This small molecule binds to this protein.
Small molecule (SMILES): c1ccc(CNc2nccc(-c3cccnc3)n2)cc1

Binding-site contacts:
Ligand atom C2 contacts residue GLU97 of chain 1.B at 4.0 Å.
Ligand atom C14 contacts residue MET96 of chain 1.B at 3.9 Å (hydrophobic).
Ligand atom C12 contacts residue TYR70 of chain 1.B at 3.6 Å (hydrophobic).
Ligand atom C1 contacts residue MET96 of chain 1.B at 3.9 Å (hydrophobic).
Ligand atom C16 contacts residue ALA50 of chain 1.B at 3.7 Å (hydrophobic).
Ligand atom C1 contacts residue LEU99 of chain 1.B at 3.9 Å (hydrophobic).
Ligand atom C2 contacts residue ALA50 of chain 1.B at 3.8 Å (hydrophobic).
Ligand atom N1 contacts residue LEU99 of chain 1.B at 3.4 Å.
Ligand atom C2 contacts residue LEU99 of chain 1.B at 3.8 Å (hydrophobic).
Ligand atom C10 contacts residue ILE162 of chain 1.B at 3.6 Å (hydrophobic).
Ligand atom C8 contacts residue SER31 of chain 1.B at 4.0 Å.
Ligand atom C11 contacts residue MET96 of chain 1.B at 3.7 Å (hydrophobic).
Ligand atom C15 contacts residue MET96 of chain 1.B at 3.5 Å (hydrophobic).
Ligand atom N4 contacts residue ILE162 of chain 1.B at 3.3 Å.
Ligand atom C3 contacts residue LEU99 of chain 1.B at 3.7 Å (hydrophobic).
Ligand atom N2 contacts residue GLU97 of chain 1.B at 4.0 Å.
Ligand atom C5 contacts residue LEU149 of chain 1.B at 3.7 Å (hydrophobic).
Ligand atom C14 contacts residue LYS52 of chain 1.B at 3.7 Å.
Ligand atom C6 contacts residue LEU149 of chain 1.B at 4.0 Å (hydrophobic).
Ligand atom N1 contacts residue ALA50 of chain 1.B at 4.0 Å.
Ligand atom N4 contacts residue ILE37 of chain 1.B at 3.5 Å.
Ligand atom C4 contacts residue LEU149 of chain 1.B at 3.8 Å (hydrophobic).
Ligand atom C9 contacts residue ILE37 of chain 1.B at 3.7 Å (hydrophobic).
Ligand atom N2 contacts residue ALA50 of chain 1.B at 3.5 Å.
Ligand atom N2 contacts residue LEU99 of chain 1.B at 3.2 Å (h-bond).
Ligand atom C6 contacts residue ILE37 of chain 1.B at 4.1 Å (hydrophobic).
Ligand atom C16 contacts residue MET96 of chain 1.B at 3.3 Å (hydrophobic).
Ligand atom C1 contacts residue GLU97 of chain 1.B at 3.9 Å.
Ligand atom C1 contacts residue PRO80 of chain 1.B at 3.9 Å (hydrophobic).
Ligand atom C13 contacts residue TYR70 of chain 1.B at 3.7 Å (hydrophobic).
Ligand atom C3 contacts residue ILE29 of chain 1.B at 3.9 Å (hydrophobic).
Ligand atom C10 contacts residue ILE37 of chain 1.B at 3.9 Å (hydrophobic).
Ligand atom C14 contacts residue MET94 of chain 1.B at 4.0 Å (hydrophobic).
Ligand atom C3 contacts residue ALA50 of chain 1.B at 4.0 Å (hydrophobic).
Ligand atom C9 contacts residue SER31 of chain 1.B at 3.7 Å.
Ligand atom C9 contacts residue ILE162 of chain 1.B at 3.8 Å (hydrophobic).
Ligand atom N1 contacts residue GLU97 of chain 1.B at 3.1 Å (salt-bridge).
Ligand atom N3 contacts residue LEU149 of chain 1.B at 3.9 Å.
Ligand atom C5 contacts residue ILE37 of chain 1.B at 4.0 Å (hydrophobic).
Ligand atom C4 contacts residue ILE29 of chain 1.B at 4.0 Å (hydrophobic).

Sequence of chain 1.B:
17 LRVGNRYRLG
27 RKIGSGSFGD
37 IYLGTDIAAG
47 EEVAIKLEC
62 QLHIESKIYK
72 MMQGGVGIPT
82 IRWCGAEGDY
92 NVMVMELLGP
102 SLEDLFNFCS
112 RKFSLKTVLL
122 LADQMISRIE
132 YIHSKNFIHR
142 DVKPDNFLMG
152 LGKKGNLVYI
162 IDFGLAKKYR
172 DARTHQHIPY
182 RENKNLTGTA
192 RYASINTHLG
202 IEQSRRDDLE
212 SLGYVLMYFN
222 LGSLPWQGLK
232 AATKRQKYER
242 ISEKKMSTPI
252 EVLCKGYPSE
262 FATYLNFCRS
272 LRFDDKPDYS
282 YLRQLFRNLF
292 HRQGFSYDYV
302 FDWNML